Sequence of chain 1.V:
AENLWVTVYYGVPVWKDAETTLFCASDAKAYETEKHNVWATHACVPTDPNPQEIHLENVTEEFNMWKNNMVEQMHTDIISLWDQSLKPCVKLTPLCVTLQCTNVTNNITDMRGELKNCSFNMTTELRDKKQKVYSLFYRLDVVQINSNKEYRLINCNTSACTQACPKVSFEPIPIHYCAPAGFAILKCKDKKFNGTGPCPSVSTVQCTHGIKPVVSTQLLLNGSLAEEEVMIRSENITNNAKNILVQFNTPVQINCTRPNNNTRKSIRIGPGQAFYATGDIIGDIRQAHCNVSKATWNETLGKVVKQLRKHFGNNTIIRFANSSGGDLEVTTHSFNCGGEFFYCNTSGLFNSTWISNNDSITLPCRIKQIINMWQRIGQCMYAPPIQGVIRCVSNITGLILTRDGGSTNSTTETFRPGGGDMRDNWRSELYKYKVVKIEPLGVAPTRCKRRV

The protein below binds the small molecule below.
Small molecule (SMILES): CC(=O)N[C@@H]1[C@@H](O)[C@H](O)[C@@H](CO)O[C@H]1O

Binding-site contacts:
Ligand atom C3 contacts residue ASN324 of chain 1.V at 3.9 Å.
Ligand atom C4 contacts residue ASN324 of chain 1.V at 4.2 Å.
Ligand atom C5 contacts residue ASN324 of chain 1.V at 3.6 Å.
Ligand atom C8 contacts residue ASN324 of chain 1.V at 4.4 Å.
Ligand atom O5 contacts residue ASN324 of chain 1.V at 2.3 Å (h-bond).
Ligand atom C1 contacts residue ASN324 of chain 1.V at 1.4 Å.
Ligand atom N2 contacts residue ASN324 of chain 1.V at 3.0 Å (h-bond).
Ligand atom O7 contacts residue ASN324 of chain 1.V at 3.0 Å (h-bond).
Ligand atom O6 contacts residue LYS316 of chain 1.V at 4.4 Å.
Ligand atom C2 contacts residue ASN324 of chain 1.V at 2.6 Å.
Ligand atom C7 contacts residue ASN324 of chain 1.V at 3.2 Å.